Binding-site contacts:
Ligand atom O6 contacts residue LYS115 of chain 1.B at 4.3 Å.
Ligand atom C1 contacts residue ASN125 of chain 1.B at 1.4 Å.
Ligand atom C2 contacts residue ASN125 of chain 1.B at 2.5 Å.
Ligand atom O5 contacts residue ASN125 of chain 1.B at 2.4 Å (h-bond).
Ligand atom C3 contacts residue ASN125 of chain 1.B at 3.8 Å.
Ligand atom C7 contacts residue ASN125 of chain 1.B at 3.3 Å.
Ligand atom C5 contacts residue ASN113 of chain 1.B at 4.4 Å.
Ligand atom C8 contacts residue ASN125 of chain 1.B at 4.4 Å.
Ligand atom C1 contacts residue ASN113 of chain 1.B at 4.0 Å.
Ligand atom O7 contacts residue ASN125 of chain 1.B at 3.4 Å (h-bond).
Ligand atom O5 contacts residue ASN113 of chain 1.B at 3.3 Å.
Ligand atom C6 contacts residue ASN113 of chain 1.B at 4.1 Å.
Ligand atom C4 contacts residue ASN125 of chain 1.B at 4.3 Å.
Ligand atom O6 contacts residue ASN113 of chain 1.B at 4.3 Å.
Ligand atom N2 contacts residue ASN125 of chain 1.B at 2.9 Å (h-bond).
Ligand atom C5 contacts residue ASN125 of chain 1.B at 3.7 Å.

Sequence of chain 1.B:
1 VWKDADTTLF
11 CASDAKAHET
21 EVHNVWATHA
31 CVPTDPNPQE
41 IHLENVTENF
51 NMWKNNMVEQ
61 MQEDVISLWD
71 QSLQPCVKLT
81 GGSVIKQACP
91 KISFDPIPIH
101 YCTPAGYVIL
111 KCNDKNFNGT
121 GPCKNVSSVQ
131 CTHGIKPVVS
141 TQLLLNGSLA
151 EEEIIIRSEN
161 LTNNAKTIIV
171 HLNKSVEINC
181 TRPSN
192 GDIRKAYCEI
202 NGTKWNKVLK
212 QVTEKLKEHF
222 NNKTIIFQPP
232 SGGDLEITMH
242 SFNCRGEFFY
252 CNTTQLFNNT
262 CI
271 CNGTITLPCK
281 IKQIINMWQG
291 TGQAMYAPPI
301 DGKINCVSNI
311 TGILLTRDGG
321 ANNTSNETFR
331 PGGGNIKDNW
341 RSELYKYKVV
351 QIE

The protein below binds the small molecule below.
Small molecule (SMILES): CC(=O)N[C@@H]1[C@@H](O)[C@H](O)[C@@H](CO)O[C@H]1O